A small-molecule ligand and the protein it binds are described below.
Small molecule (SMILES): CC(=O)N[C@H]1[C@H](O[C@H]2[C@H](O)[C@@H](NC(C)=O)CO[C@@H]2CO)O[C@H](CO)[C@@H](O)[C@@H]1O

Sequence of chain 50.A:
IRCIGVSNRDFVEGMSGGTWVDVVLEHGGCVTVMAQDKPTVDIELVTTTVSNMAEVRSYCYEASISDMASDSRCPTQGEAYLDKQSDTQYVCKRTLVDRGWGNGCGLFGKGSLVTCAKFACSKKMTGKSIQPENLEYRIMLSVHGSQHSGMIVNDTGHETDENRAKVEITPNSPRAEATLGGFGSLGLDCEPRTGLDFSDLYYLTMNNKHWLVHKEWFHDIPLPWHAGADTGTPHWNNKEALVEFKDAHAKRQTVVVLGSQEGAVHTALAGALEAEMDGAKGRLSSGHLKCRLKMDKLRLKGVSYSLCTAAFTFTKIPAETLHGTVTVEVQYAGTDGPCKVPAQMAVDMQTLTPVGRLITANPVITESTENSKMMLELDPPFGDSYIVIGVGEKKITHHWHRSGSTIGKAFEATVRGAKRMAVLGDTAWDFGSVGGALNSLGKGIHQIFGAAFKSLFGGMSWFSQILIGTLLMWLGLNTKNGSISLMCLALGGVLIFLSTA

Binding-site contacts:
Ligand atom C7 contacts residue VAL153 of chain 50.A at 4.0 Å (hydrophobic).
Ligand atom O7 contacts residue VAL153 of chain 50.A at 2.8 Å (h-bond).
Ligand atom C1 contacts residue THR156 of chain 50.A at 4.1 Å.
Ligand atom C1 contacts residue ASN154 of chain 50.A at 2.6 Å.
Ligand atom O5 contacts residue ASN154 of chain 50.A at 3.7 Å.
Ligand atom C8 contacts residue ASN154 of chain 50.A at 3.4 Å.
Ligand atom N2 contacts residue ASN154 of chain 50.A at 2.2 Å (h-bond).
Ligand atom C6 contacts residue THR156 of chain 50.A at 4.2 Å.
Ligand atom O7 contacts residue ASN154 of chain 50.A at 1.3 Å (h-bond).
Ligand atom O7 contacts residue GLY150 of chain 50.A at 4.2 Å.
Ligand atom C2 contacts residue ASN154 of chain 50.A at 2.9 Å.
Ligand atom C3 contacts residue ASN154 of chain 50.A at 4.3 Å.
Ligand atom O7 contacts residue THR156 of chain 50.A at 4.2 Å.
Ligand atom C7 contacts residue ASN154 of chain 50.A at 1.9 Å.
Ligand atom O5 contacts residue THR156 of chain 50.A at 3.9 Å.
Ligand atom C8 contacts residue GLY150 of chain 50.A at 4.3 Å.
Ligand atom C7 contacts residue GLY150 of chain 50.A at 4.5 Å.
Ligand atom C5 contacts residue THR156 of chain 50.A at 3.7 Å.